The small molecule below binds the protein below.
Small molecule (SMILES): CC(=O)N[C@@H]1[C@@H](O)[C@H](O)[C@@H](CO)O[C@H]1O

Binding-site contacts:
Ligand atom C3 contacts residue ASN212 of chain 6.K at 3.8 Å.
Ligand atom C5 contacts residue ASN212 of chain 6.K at 3.7 Å.
Ligand atom N2 contacts residue ILE211 of chain 6.K at 4.0 Å.
Ligand atom C1 contacts residue ASN212 of chain 6.K at 1.4 Å.
Ligand atom N2 contacts residue ASN212 of chain 6.K at 2.9 Å (h-bond).
Ligand atom C1 contacts residue ILE211 of chain 6.K at 4.2 Å (hydrophobic).
Ligand atom O7 contacts residue ASN212 of chain 6.K at 4.1 Å.
Ligand atom C7 contacts residue ASN212 of chain 6.K at 3.7 Å.
Ligand atom O5 contacts residue ASN212 of chain 6.K at 2.4 Å (h-bond).
Ligand atom C4 contacts residue ASN212 of chain 6.K at 4.2 Å.
Ligand atom C2 contacts residue ASN212 of chain 6.K at 2.5 Å.

Sequence of chain 6.K:
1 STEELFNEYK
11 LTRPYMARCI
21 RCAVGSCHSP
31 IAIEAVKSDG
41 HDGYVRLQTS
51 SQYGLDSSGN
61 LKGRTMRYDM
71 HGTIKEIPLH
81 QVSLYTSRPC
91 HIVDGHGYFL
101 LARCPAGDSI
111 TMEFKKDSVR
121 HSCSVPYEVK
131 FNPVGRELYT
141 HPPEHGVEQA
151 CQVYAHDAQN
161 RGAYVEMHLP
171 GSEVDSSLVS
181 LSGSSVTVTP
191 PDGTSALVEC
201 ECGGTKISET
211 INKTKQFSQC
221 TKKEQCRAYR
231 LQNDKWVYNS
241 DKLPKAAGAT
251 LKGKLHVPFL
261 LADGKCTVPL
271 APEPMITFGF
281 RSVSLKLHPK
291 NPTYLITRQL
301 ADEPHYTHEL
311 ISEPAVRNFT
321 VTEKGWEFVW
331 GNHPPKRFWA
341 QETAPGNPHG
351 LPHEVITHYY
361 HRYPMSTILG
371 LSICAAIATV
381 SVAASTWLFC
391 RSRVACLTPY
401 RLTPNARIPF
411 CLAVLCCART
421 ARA